The small molecule below binds the protein below.
Small molecule (SMILES): O=C(O)c1ccc(-c2cccs2)cc1

Sequence of chain 1.A:
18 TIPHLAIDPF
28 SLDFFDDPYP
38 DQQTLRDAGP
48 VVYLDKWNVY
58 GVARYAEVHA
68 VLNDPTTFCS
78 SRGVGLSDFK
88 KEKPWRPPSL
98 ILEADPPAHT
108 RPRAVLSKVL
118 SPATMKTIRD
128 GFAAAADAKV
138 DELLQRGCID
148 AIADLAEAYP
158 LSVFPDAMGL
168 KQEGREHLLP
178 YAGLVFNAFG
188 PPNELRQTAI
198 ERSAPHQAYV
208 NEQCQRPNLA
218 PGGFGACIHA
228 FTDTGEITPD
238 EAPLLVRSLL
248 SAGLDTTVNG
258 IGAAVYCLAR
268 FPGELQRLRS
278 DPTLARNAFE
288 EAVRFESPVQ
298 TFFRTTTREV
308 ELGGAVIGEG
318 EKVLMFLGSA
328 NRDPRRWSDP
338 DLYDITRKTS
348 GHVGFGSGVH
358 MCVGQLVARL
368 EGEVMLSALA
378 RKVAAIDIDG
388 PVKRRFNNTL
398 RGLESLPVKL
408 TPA

Binding-site contacts:
Ligand atom O03 contacts residue SER96 of chain 1.A at 4.0 Å.
Ligand atom C13 contacts residue LEU99 of chain 1.A at 3.6 Å (hydrophobic).
Ligand atom C02 contacts residue SER245 of chain 1.A at 3.4 Å.
Ligand atom O01 contacts residue LEU99 of chain 1.A at 3.8 Å.
Ligand atom C06 contacts residue ALA249 of chain 1.A at 3.8 Å (hydrophobic).
Ligand atom C07 contacts residue LEU99 of chain 1.A at 3.7 Å (hydrophobic).
Ligand atom C09 contacts residue PHE186 of chain 1.A at 3.7 Å (hydrophobic).
Ligand atom C07 contacts residue PHE183 of chain 1.A at 4.1 Å (hydrophobic).
Ligand atom C07 contacts residue ALA249 of chain 1.A at 3.8 Å (hydrophobic).
Ligand atom C02 contacts residue SER96 of chain 1.A at 3.6 Å.
Ligand atom O01 contacts residue SER245 of chain 1.A at 2.6 Å (h-bond).
Ligand atom C06 contacts residue LEU99 of chain 1.A at 3.5 Å (hydrophobic).
Ligand atom S12 contacts residue PHE183 of chain 1.A at 4.0 Å.
Ligand atom C11 contacts residue VAL296 of chain 1.A at 3.6 Å (hydrophobic).
Ligand atom C05 contacts residue HEM1 of chain 1.C at 3.7 Å.
Ligand atom C14 contacts residue LEU99 of chain 1.A at 3.7 Å (hydrophobic).
Ligand atom C04 contacts residue LEU99 of chain 1.A at 3.7 Å (hydrophobic).
Ligand atom C06 contacts residue HEM1 of chain 1.C at 3.6 Å.
Ligand atom O03 contacts residue SER245 of chain 1.A at 3.6 Å.
Ligand atom C10 contacts residue VAL296 of chain 1.A at 3.9 Å (hydrophobic).
Ligand atom C05 contacts residue LEU99 of chain 1.A at 3.7 Å (hydrophobic).
Ligand atom C09 contacts residue PHE183 of chain 1.A at 3.6 Å (hydrophobic).
Ligand atom C02 contacts residue ARG93 of chain 1.A at 3.9 Å.
Ligand atom C11 contacts residue HEM1 of chain 1.C at 3.4 Å.
Ligand atom O01 contacts residue ILE98 of chain 1.A at 3.8 Å.
Ligand atom C13 contacts residue ALA249 of chain 1.A at 4.1 Å (hydrophobic).
Ligand atom C05 contacts residue ALA249 of chain 1.A at 3.9 Å (hydrophobic).
Ligand atom C14 contacts residue SER248 of chain 1.A at 3.9 Å.
Ligand atom S12 contacts residue HEM1 of chain 1.C at 3.2 Å (h-bond).
Ligand atom C13 contacts residue PHE183 of chain 1.A at 3.9 Å (hydrophobic).
Ligand atom C13 contacts residue PHE186 of chain 1.A at 3.7 Å (hydrophobic).
Ligand atom C10 contacts residue HEM1 of chain 1.C at 4.1 Å.
Ligand atom O01 contacts residue SER96 of chain 1.A at 2.7 Å (h-bond).
Ligand atom C08 contacts residue PHE183 of chain 1.A at 3.6 Å (hydrophobic).
Ligand atom C10 contacts residue PHE299 of chain 1.A at 3.9 Å (hydrophobic).
Ligand atom O03 contacts residue SER248 of chain 1.A at 3.5 Å.
Ligand atom C11 contacts residue PHE183 of chain 1.A at 3.9 Å (hydrophobic).
Ligand atom C10 contacts residue PHE183 of chain 1.A at 3.7 Å (hydrophobic).
Ligand atom O03 contacts residue ARG93 of chain 1.A at 2.9 Å (salt-bridge).
Ligand atom C14 contacts residue ARG93 of chain 1.A at 3.9 Å.